The small molecule below binds the protein below.
Small molecule (SMILES): C=C(NCc1c(COP(=O)(O)O)cnc(C)c1O)C(=O)O

Sequence of chain 1.F:
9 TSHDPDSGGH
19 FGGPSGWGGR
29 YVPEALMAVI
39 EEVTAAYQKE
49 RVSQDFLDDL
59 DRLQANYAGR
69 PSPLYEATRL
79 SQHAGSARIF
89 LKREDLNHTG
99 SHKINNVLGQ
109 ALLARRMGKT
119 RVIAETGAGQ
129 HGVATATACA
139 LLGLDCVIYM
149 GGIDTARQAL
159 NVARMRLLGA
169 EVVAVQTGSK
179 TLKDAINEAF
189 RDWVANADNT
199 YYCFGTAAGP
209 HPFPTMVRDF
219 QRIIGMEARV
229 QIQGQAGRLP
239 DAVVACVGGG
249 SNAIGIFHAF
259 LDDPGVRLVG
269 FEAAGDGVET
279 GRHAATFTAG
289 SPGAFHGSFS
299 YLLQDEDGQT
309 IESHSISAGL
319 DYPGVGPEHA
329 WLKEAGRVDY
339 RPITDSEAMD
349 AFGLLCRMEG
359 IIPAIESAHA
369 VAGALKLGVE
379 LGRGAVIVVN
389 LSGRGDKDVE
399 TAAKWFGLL

Binding-site contacts:
Ligand atom C contacts residue ALA126 of chain 1.F at 3.5 Å (hydrophobic).
Ligand atom OP2 contacts residue THR204 of chain 1.F at 2.7 Å (h-bond).
Ligand atom OP4 contacts residue LYS101 of chain 1.F at 3.3 Å (salt-bridge).
Ligand atom O contacts residue ALA126 of chain 1.F at 3.7 Å.
Ligand atom OP1 contacts residue SER249 of chain 1.F at 3.2 Å (h-bond).
Ligand atom OP1 contacts residue HIS100 of chain 1.F at 3.0 Å (h-bond).
Ligand atom C4A contacts residue LYS101 of chain 1.F at 3.5 Å.
Ligand atom OP3 contacts residue GLY248 of chain 1.F at 2.8 Å (h-bond).
Ligand atom C contacts residue GLY125 of chain 1.F at 3.7 Å.
Ligand atom C4A contacts residue GLY317 of chain 1.F at 3.5 Å.
Ligand atom OP3 contacts residue GLY246 of chain 1.F at 2.8 Å (h-bond).
Ligand atom C6 contacts residue GLU364 of chain 1.F at 3.5 Å.
Ligand atom OP2 contacts residue GLY248 of chain 1.F at 3.5 Å (h-bond).
Ligand atom O contacts residue THR124 of chain 1.F at 3.4 Å (h-bond).
Ligand atom C2A contacts residue GLY391 of chain 1.F at 3.6 Å.
Ligand atom C contacts residue HIS129 of chain 1.F at 3.6 Å.
Ligand atom OXT contacts residue HIS129 of chain 1.F at 3.5 Å.
Ligand atom C2 contacts residue SER390 of chain 1.F at 3.6 Å.
Ligand atom P contacts residue LYS101 of chain 1.F at 3.6 Å.
Ligand atom OP3 contacts residue SER249 of chain 1.F at 3.5 Å (h-bond).
Ligand atom OP2 contacts residue SER249 of chain 1.F at 2.7 Å (h-bond).
Ligand atom C6 contacts residue CYS244 of chain 1.F at 3.6 Å (hydrophobic).
Ligand atom OP1 contacts residue ASN250 of chain 1.F at 2.9 Å (h-bond).
Ligand atom C6 contacts residue SER390 of chain 1.F at 3.4 Å.
Ligand atom C2A contacts residue SER390 of chain 1.F at 3.7 Å.
Ligand atom N1 contacts residue SER390 of chain 1.F at 2.6 Å (h-bond).
Ligand atom OP3 contacts residue GLY247 of chain 1.F at 3.3 Å (h-bond).
Ligand atom O contacts residue HIS129 of chain 1.F at 2.8 Å (h-bond).
Ligand atom O contacts residue GLY127 of chain 1.F at 3.4 Å (h-bond).
Ligand atom C5A contacts residue GLY317 of chain 1.F at 3.7 Å.
Ligand atom OP2 contacts residue LYS101 of chain 1.F at 3.1 Å (salt-bridge).
Ligand atom O3A contacts residue GLN128 of chain 1.F at 3.5 Å.
Ligand atom N1 contacts residue GLU364 of chain 1.F at 3.4 Å.
Ligand atom N contacts residue LYS101 of chain 1.F at 3.4 Å.
Ligand atom C contacts residue THR124 of chain 1.F at 3.4 Å.
Ligand atom OXT contacts residue ALA126 of chain 1.F at 3.6 Å.
Ligand atom P contacts residue SER249 of chain 1.F at 3.5 Å.
Ligand atom OXT contacts residue THR124 of chain 1.F at 2.5 Å (h-bond).
Ligand atom O contacts residue GLN128 of chain 1.F at 2.9 Å (h-bond).
Ligand atom OXT contacts residue GLY125 of chain 1.F at 2.8 Å (h-bond).